This small molecule binds to this protein.
Small molecule (SMILES): CC(=O)N[C@H]1[C@H](O[C@H]2[C@H](O)[C@@H](NC(C)=O)CO[C@@H]2CO)O[C@H](CO)[C@@H](O)[C@@H]1O

Sequence of chain 1.E:
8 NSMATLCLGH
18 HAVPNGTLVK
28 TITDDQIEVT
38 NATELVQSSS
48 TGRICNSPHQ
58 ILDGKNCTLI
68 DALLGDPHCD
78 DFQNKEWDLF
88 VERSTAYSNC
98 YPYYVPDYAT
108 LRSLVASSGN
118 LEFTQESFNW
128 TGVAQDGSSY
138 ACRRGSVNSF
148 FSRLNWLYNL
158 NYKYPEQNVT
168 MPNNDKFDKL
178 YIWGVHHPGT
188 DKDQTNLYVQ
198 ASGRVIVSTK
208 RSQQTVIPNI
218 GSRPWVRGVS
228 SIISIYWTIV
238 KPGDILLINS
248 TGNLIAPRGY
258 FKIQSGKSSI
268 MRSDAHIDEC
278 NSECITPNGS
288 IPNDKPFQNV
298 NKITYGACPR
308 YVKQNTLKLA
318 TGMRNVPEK

Binding-site contacts:
Ligand atom N2 contacts residue ASN63 of chain 1.E at 2.9 Å (h-bond).
Ligand atom C3 contacts residue ASN63 of chain 1.E at 3.8 Å.
Ligand atom C1 contacts residue TYR94 of chain 1.E at 4.3 Å (hydrophobic).
Ligand atom O7 contacts residue ASN63 of chain 1.E at 4.5 Å.
Ligand atom C8 contacts residue ASN63 of chain 1.E at 3.9 Å.
Ligand atom C1 contacts residue ASN63 of chain 1.E at 1.4 Å.
Ligand atom C6 contacts residue ASN63 of chain 1.E at 4.4 Å.
Ligand atom O6 contacts residue THR92 of chain 1.E at 4.3 Å.
Ligand atom C2 contacts residue ASN63 of chain 1.E at 2.5 Å.
Ligand atom C5 contacts residue ASN63 of chain 1.E at 3.6 Å.
Ligand atom O5 contacts residue ASN63 of chain 1.E at 2.3 Å (h-bond).
Ligand atom O5 contacts residue TYR94 of chain 1.E at 3.8 Å.
Ligand atom C7 contacts residue ASN63 of chain 1.E at 3.6 Å.
Ligand atom C4 contacts residue ASN63 of chain 1.E at 4.2 Å.